Sequence of chain 1.A:
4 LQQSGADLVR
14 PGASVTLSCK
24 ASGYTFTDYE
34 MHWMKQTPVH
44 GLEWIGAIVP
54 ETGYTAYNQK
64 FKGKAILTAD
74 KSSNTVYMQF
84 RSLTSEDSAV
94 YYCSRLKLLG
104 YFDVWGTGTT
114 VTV

Binding-site contacts:
Ligand atom O7 contacts residue ASN58 of chain 1.P at 3.1 Å (h-bond).
Ligand atom C7 contacts residue TYR57 of chain 1.A at 2.8 Å (hydrophobic).
Ligand atom C2 contacts residue ASN58 of chain 1.P at 2.6 Å.
Ligand atom C3 contacts residue ASN58 of chain 1.P at 3.9 Å.
Ligand atom C7 contacts residue ASN58 of chain 1.P at 3.3 Å.
Ligand atom O5 contacts residue ASN58 of chain 1.P at 2.4 Å (h-bond).
Ligand atom O7 contacts residue TYR57 of chain 1.A at 2.4 Å (h-bond).
Ligand atom N2 contacts residue TYR57 of chain 1.A at 3.6 Å.
Ligand atom C2 contacts residue TYR57 of chain 1.A at 4.2 Å (hydrophobic).
Ligand atom C4 contacts residue ASN58 of chain 1.P at 4.3 Å.
Ligand atom C1 contacts residue TYR57 of chain 1.A at 4.0 Å (hydrophobic).
Ligand atom C8 contacts residue ASN58 of chain 1.P at 4.4 Å.
Ligand atom C5 contacts residue ASN58 of chain 1.P at 3.7 Å.
Ligand atom N2 contacts residue ASN58 of chain 1.P at 3.0 Å (h-bond).
Ligand atom C8 contacts residue TYR57 of chain 1.A at 3.1 Å (hydrophobic).
Ligand atom O6 contacts residue GLN119 of chain 1.O at 4.1 Å.
Ligand atom C1 contacts residue ASN58 of chain 1.P at 1.4 Å.

This protein binds this small molecule.
Small molecule (SMILES): CC(=O)N[C@H]1[C@H](O[C@H]2[C@H](O)[C@@H](NC(C)=O)CO[C@@H]2CO)O[C@H](CO)[C@@H](O)[C@@H]1O

Sequence of chain 1.P:
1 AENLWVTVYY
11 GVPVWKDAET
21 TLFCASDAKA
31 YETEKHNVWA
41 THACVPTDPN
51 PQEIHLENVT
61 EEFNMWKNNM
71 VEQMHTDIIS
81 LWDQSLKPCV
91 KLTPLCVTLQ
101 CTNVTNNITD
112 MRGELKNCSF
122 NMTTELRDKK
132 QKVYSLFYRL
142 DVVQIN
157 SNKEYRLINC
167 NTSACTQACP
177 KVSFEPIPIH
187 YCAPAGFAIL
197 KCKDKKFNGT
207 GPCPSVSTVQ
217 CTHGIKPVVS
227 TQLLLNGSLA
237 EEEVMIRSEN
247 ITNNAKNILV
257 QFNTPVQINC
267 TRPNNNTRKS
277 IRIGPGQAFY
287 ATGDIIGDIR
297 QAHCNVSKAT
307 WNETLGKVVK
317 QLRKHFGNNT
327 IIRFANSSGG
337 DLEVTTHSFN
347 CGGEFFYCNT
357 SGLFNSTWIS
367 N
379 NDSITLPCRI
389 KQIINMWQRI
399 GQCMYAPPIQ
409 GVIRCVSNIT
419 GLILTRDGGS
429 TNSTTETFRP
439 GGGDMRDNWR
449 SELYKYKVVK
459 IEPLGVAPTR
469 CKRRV

Sequence of chain 1.O:
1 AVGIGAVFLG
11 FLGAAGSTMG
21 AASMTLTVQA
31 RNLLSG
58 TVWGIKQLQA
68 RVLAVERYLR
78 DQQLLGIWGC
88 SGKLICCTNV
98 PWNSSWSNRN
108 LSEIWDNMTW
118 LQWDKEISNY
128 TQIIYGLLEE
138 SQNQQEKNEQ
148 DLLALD